Binding-site contacts:
Ligand atom O2 contacts residue ALA78 of chain 1.A at 3.2 Å.
Ligand atom OP1 contacts residue PHE42 of chain 1.A at 3.4 Å.
Ligand atom O5' contacts residue THR120 of chain 1.A at 3.6 Å.
Ligand atom O2' contacts residue ASP98 of chain 1.A at 2.2 Å (salt-bridge).
Ligand atom O2' contacts residue PHE37 of chain 1.A at 3.7 Å.
Ligand atom O5' contacts residue SER117 of chain 1.A at 3.0 Å (h-bond).
Ligand atom OP2 contacts residue GLY119 of chain 1.A at 2.8 Å (h-bond).
Ligand atom C4' contacts residue GLY40 of chain 1.A at 3.7 Å.
Ligand atom O2 contacts residue ASP98 of chain 1.A at 3.0 Å (salt-bridge).
Ligand atom O2' contacts residue ALA78 of chain 1.A at 3.5 Å.
Ligand atom N3 contacts residue GLU82 of chain 1.A at 2.7 Å (salt-bridge).
Ligand atom C6 contacts residue PHE42 of chain 1.A at 3.8 Å (hydrophobic).
Ligand atom OP1 contacts residue ARG43 of chain 1.A at 3.0 Å (salt-bridge).
Ligand atom N4 contacts residue PHE88 of chain 1.A at 3.6 Å.
Ligand atom O2 contacts residue GLU82 of chain 1.A at 3.1 Å (salt-bridge).
Ligand atom O5' contacts residue GLY119 of chain 1.A at 3.2 Å.
Ligand atom O3' contacts residue GLY39 of chain 1.A at 3.6 Å.
Ligand atom C3' contacts residue GLY40 of chain 1.A at 3.3 Å.
Ligand atom C2 contacts residue GLU82 of chain 1.A at 3.2 Å.
Ligand atom C4 contacts residue GLU82 of chain 1.A at 3.7 Å.
Ligand atom O3' contacts residue GLY40 of chain 1.A at 3.1 Å (h-bond).
Ligand atom P contacts residue GLY119 of chain 1.A at 3.7 Å.
Ligand atom C1' contacts residue ASP98 of chain 1.A at 3.0 Å.
Ligand atom C5' contacts residue SER117 of chain 1.A at 3.5 Å.
Ligand atom C5' contacts residue PHE42 of chain 1.A at 3.5 Å (hydrophobic).
Ligand atom O4' contacts residue GLY119 of chain 1.A at 3.8 Å.
Ligand atom OM5 contacts residue ARG43 of chain 1.A at 2.7 Å (salt-bridge).
Ligand atom OP3 contacts residue PRO41 of chain 1.A at 3.7 Å.
Ligand atom OP2 contacts residue ARG43 of chain 1.A at 2.4 Å (salt-bridge).
Ligand atom OP3 contacts residue SER117 of chain 1.A at 2.6 Å (h-bond).
Ligand atom C5' contacts residue GLY40 of chain 1.A at 3.4 Å.
Ligand atom OP2 contacts residue PRO118 of chain 1.A at 3.4 Å.
Ligand atom P contacts residue SER117 of chain 1.A at 3.4 Å.
Ligand atom OP3 contacts residue PHE42 of chain 1.A at 3.3 Å (h-bond).
Ligand atom C5 contacts residue PHE42 of chain 1.A at 3.7 Å (hydrophobic).
Ligand atom N3 contacts residue ALA94 of chain 1.A at 3.7 Å.
Ligand atom C2' contacts residue ALA78 of chain 1.A at 3.7 Å (hydrophobic).
Ligand atom C2' contacts residue ASP98 of chain 1.A at 3.1 Å.
Ligand atom P contacts residue ARG43 of chain 1.A at 3.5 Å.
Ligand atom N4 contacts residue GLU82 of chain 1.A at 3.1 Å (salt-bridge).

This small molecule binds to this protein.
Small molecule (SMILES): Nc1nc(=O)n([C@@H]2O[C@H](COP(=O)(O)O)[C@@H](O)[C@H]2O)cc1CO

Sequence of chain 1.A:
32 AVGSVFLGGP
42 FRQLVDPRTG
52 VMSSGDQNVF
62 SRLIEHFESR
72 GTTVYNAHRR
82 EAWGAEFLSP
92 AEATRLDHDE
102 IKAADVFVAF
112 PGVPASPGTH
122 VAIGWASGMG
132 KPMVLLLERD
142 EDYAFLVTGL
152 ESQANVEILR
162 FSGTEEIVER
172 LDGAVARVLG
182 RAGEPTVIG